Sequence of chain 1.A:
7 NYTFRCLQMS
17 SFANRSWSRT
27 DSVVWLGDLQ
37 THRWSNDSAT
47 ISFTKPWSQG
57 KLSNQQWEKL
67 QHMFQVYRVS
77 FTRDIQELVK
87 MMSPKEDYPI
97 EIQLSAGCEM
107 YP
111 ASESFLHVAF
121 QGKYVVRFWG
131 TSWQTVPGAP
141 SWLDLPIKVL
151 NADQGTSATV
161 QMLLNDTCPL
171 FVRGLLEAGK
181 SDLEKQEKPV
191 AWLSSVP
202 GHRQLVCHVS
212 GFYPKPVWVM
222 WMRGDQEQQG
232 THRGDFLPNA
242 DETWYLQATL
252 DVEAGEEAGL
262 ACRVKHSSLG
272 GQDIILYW

A small-molecule ligand and the protein it binds are described below.
Small molecule (SMILES): CCCCCCCC(=O)NC(CO[C@H]1O[C@H](CO)[C@H](O)[C@H](O)[C@H]1O)[C@H](O)[C@H](O)CCCC(=O)NCCCCCCc1ccccc1

Binding-site contacts:
Ligand atom C12 contacts residue LEU84 of chain 1.A at 3.8 Å (hydrophobic).
Ligand atom O2 contacts residue ASP80 of chain 1.A at 2.9 Å (salt-bridge).
Ligand atom C19 contacts residue TRP133 of chain 1.A at 3.2 Å (hydrophobic).
Ligand atom C19 contacts residue LEU150 of chain 1.A at 3.5 Å (hydrophobic).
Ligand atom C24 contacts residue ASP80 of chain 1.A at 3.4 Å.
Ligand atom C1 contacts residue THR156 of chain 1.A at 3.7 Å.
Ligand atom O1 contacts residue LEU150 of chain 1.A at 3.9 Å.
Ligand atom O contacts residue TYR73 of chain 1.A at 3.5 Å.
Ligand atom N2 contacts residue THR156 of chain 1.A at 3.0 Å (h-bond).
Ligand atom O5 contacts residue ASP153 of chain 1.A at 3.0 Å (salt-bridge).
Ligand atom C27 contacts residue SER76 of chain 1.A at 3.7 Å.
Ligand atom O6 contacts residue THR156 of chain 1.A at 3.9 Å.
Ligand atom C15 contacts residue VAL118 of chain 1.A at 3.9 Å (hydrophobic).
Ligand atom N1 contacts residue TRP133 of chain 1.A at 3.6 Å.
Ligand atom O3 contacts residue ASP80 of chain 1.A at 3.1 Å (salt-bridge).
Ligand atom O4 contacts residue THR156 of chain 1.A at 3.8 Å.
Ligand atom C27 contacts residue THR156 of chain 1.A at 3.9 Å.
Ligand atom C9 contacts residue PHE120 of chain 1.A at 3.5 Å (hydrophobic).
Ligand atom C4 contacts residue TYR73 of chain 1.A at 3.5 Å (hydrophobic).
Ligand atom C11 contacts residue LEU84 of chain 1.A at 3.6 Å (hydrophobic).
Ligand atom C17 contacts residue PHE77 of chain 1.A at 3.8 Å (hydrophobic).
Ligand atom O6 contacts residue GLY155 of chain 1.A at 3.5 Å.
Ligand atom O6 contacts residue ASP153 of chain 1.A at 2.7 Å (salt-bridge).
Ligand atom C25 contacts residue THR156 of chain 1.A at 3.9 Å.
Ligand atom C20 contacts residue THR156 of chain 1.A at 3.8 Å.
Ligand atom O2 contacts residue LEU150 of chain 1.A at 3.4 Å.
Ligand atom C18 contacts residue TRP133 of chain 1.A at 3.6 Å (hydrophobic).
Ligand atom C22 contacts residue TYR73 of chain 1.A at 3.7 Å (hydrophobic).
Ligand atom C28 contacts residue SER76 of chain 1.A at 3.7 Å.
Ligand atom C24 contacts residue SER76 of chain 1.A at 3.7 Å.
Ligand atom C26 contacts residue THR156 of chain 1.A at 3.8 Å.
Ligand atom C2 contacts residue THR156 of chain 1.A at 3.9 Å.
Ligand atom C10 contacts residue PHE120 of chain 1.A at 3.5 Å (hydrophobic).
Ligand atom C25 contacts residue ASP80 of chain 1.A at 3.5 Å.
Ligand atom C33 contacts residue ASP153 of chain 1.A at 3.5 Å.
Ligand atom C23 contacts residue ASP80 of chain 1.A at 3.3 Å.
Ligand atom C7 contacts residue PLM1 of chain 1.F at 3.7 Å.
Ligand atom O3 contacts residue SER76 of chain 1.A at 3.8 Å.
Ligand atom C33 contacts residue THR156 of chain 1.A at 3.9 Å.
Ligand atom C23 contacts residue PHE77 of chain 1.A at 3.9 Å (hydrophobic).